This protein binds this small molecule.
Small molecule (SMILES): CC[C@H]1OC(=O)[C@H](C)[C@@H](O)[C@H](C)[C@@H](O)[C@@H](C)C[C@@H](C)C(=O)[C@H](C)[C@@H](O)[C@H]1C

Binding-site contacts:
Ligand atom O26 contacts residue HEM1 of chain 1.ZA at 3.6 Å.
Ligand atom O17 contacts residue LEU95 of chain 1.B at 3.6 Å.
Ligand atom C15 contacts residue PHE85 of chain 1.B at 4.1 Å (hydrophobic).
Ligand atom C6 contacts residue LEU95 of chain 1.B at 4.1 Å (hydrophobic).
Ligand atom C3 contacts residue LEU95 of chain 1.B at 3.8 Å (hydrophobic).
Ligand atom C15 contacts residue PHE297 of chain 1.B at 3.9 Å (hydrophobic).
Ligand atom C22 contacts residue SER241 of chain 1.B at 3.7 Å.
Ligand atom C23 contacts residue ALA245 of chain 1.B at 3.7 Å (hydrophobic).
Ligand atom O19 contacts residue TRP93 of chain 1.B at 3.9 Å.
Ligand atom O26 contacts residue LEU95 of chain 1.B at 3.6 Å.
Ligand atom O21 contacts residue ILE244 of chain 1.B at 3.5 Å.
Ligand atom C23 contacts residue THR249 of chain 1.B at 3.6 Å.
Ligand atom C7 contacts residue ALA245 of chain 1.B at 4.1 Å (hydrophobic).
Ligand atom C15 contacts residue LEU397 of chain 1.B at 4.2 Å (hydrophobic).
Ligand atom O24 contacts residue LEU95 of chain 1.B at 3.7 Å.
Ligand atom O16 contacts residue LEU397 of chain 1.B at 3.8 Å.
Ligand atom C22 contacts residue HEM1 of chain 1.ZA at 3.9 Å.
Ligand atom O19 contacts residue LEU95 of chain 1.B at 3.7 Å.
Ligand atom C27 contacts residue ILE398 of chain 1.B at 4.0 Å (hydrophobic).
Ligand atom C14 contacts residue VAL292 of chain 1.B at 4.2 Å (hydrophobic).
Ligand atom C20 contacts residue MET179 of chain 1.B at 3.8 Å (hydrophobic).
Ligand atom C23 contacts residue HEM1 of chain 1.ZA at 4.0 Å.
Ligand atom C8 contacts residue HEM1 of chain 1.ZA at 3.8 Å.
Ligand atom C2 contacts residue LEU397 of chain 1.B at 4.1 Å (hydrophobic).
Ligand atom O24 contacts residue HEM1 of chain 1.ZA at 3.2 Å.
Ligand atom C15 contacts residue MET84 of chain 1.B at 3.8 Å (hydrophobic).
Ligand atom C1 contacts residue PHE85 of chain 1.B at 4.0 Å (hydrophobic).
Ligand atom C27 contacts residue VAL292 of chain 1.B at 4.0 Å (hydrophobic).
Ligand atom C25 contacts residue VAL292 of chain 1.B at 3.9 Å (hydrophobic).
Ligand atom C18 contacts residue PHE85 of chain 1.B at 3.8 Å (hydrophobic).
Ligand atom C9 contacts residue HEM1 of chain 1.ZA at 3.8 Å.
Ligand atom O21 contacts residue SER241 of chain 1.B at 4.2 Å.
Ligand atom C8 contacts residue ALA245 of chain 1.B at 4.0 Å (hydrophobic).
Ligand atom O17 contacts residue PHE85 of chain 1.B at 3.5 Å.
Ligand atom O21 contacts residue GOL1 of chain 1.PC at 3.3 Å (h-bond).
Ligand atom C18 contacts residue TRP93 of chain 1.B at 3.9 Å (hydrophobic).
Ligand atom O17 contacts residue PHE297 of chain 1.B at 3.6 Å.
Ligand atom C15 contacts residue SER296 of chain 1.B at 3.7 Å.
Ligand atom C25 contacts residue HEM1 of chain 1.ZA at 3.6 Å.
Ligand atom C5 contacts residue GOL1 of chain 1.PC at 3.7 Å.

Sequence of chain 1.B:
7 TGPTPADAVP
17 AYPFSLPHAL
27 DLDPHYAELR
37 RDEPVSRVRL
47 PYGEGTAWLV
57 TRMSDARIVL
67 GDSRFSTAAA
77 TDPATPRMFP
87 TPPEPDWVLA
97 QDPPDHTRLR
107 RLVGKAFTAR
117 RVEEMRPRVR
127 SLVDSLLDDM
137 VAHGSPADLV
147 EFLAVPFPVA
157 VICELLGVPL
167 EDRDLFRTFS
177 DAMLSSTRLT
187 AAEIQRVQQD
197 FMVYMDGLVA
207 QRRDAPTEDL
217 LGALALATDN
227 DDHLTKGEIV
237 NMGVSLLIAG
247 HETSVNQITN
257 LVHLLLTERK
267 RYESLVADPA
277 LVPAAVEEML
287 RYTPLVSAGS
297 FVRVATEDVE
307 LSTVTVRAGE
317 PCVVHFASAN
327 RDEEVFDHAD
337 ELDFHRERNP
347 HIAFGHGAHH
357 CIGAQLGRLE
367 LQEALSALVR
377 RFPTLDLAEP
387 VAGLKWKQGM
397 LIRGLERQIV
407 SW